Binding-site contacts:
Ligand atom C6 contacts residue ASN80 of chain 1.C at 3.9 Å.
Ligand atom O5 contacts residue ASN80 of chain 1.C at 3.1 Å (h-bond).
Ligand atom C4 contacts residue ASN77 of chain 1.C at 4.2 Å.
Ligand atom O6 contacts residue LEU84 of chain 1.C at 3.7 Å.
Ligand atom C8 contacts residue VAL87 of chain 1.C at 4.4 Å (hydrophobic).
Ligand atom C8 contacts residue ASN77 of chain 1.C at 4.5 Å.
Ligand atom O7 contacts residue ALA86 of chain 1.C at 3.5 Å.
Ligand atom N2 contacts residue ASN77 of chain 1.C at 3.0 Å (h-bond).
Ligand atom N2 contacts residue GLN89 of chain 1.C at 3.7 Å.
Ligand atom C1 contacts residue ASN77 of chain 1.C at 1.4 Å.
Ligand atom C8 contacts residue GLN89 of chain 1.C at 3.6 Å.
Ligand atom O5 contacts residue LEU84 of chain 1.C at 4.0 Å.
Ligand atom C2 contacts residue ASN77 of chain 1.C at 2.4 Å.
Ligand atom C7 contacts residue ALA86 of chain 1.C at 4.3 Å (hydrophobic).
Ligand atom O7 contacts residue GLN89 of chain 1.C at 3.7 Å.
Ligand atom C1 contacts residue ASN80 of chain 1.C at 3.5 Å.
Ligand atom C5 contacts residue ASN80 of chain 1.C at 3.6 Å.
Ligand atom O3 contacts residue VAL87 of chain 1.C at 4.4 Å.
Ligand atom O7 contacts residue ASN77 of chain 1.C at 3.5 Å (h-bond).
Ligand atom C2 contacts residue GLN89 of chain 1.C at 4.3 Å.
Ligand atom O7 contacts residue VAL87 of chain 1.C at 3.0 Å (h-bond).
Ligand atom O5 contacts residue ASN77 of chain 1.C at 2.4 Å (h-bond).
Ligand atom C7 contacts residue GLN89 of chain 1.C at 3.4 Å.
Ligand atom C8 contacts residue ALA86 of chain 1.C at 4.3 Å (hydrophobic).
Ligand atom C3 contacts residue ASN77 of chain 1.C at 3.8 Å.
Ligand atom C3 contacts residue GLN89 of chain 1.C at 4.1 Å.
Ligand atom C5 contacts residue ASN77 of chain 1.C at 3.7 Å.
Ligand atom O3 contacts residue GLN89 of chain 1.C at 3.0 Å (h-bond).
Ligand atom C7 contacts residue VAL87 of chain 1.C at 4.1 Å (hydrophobic).
Ligand atom C7 contacts residue ASN77 of chain 1.C at 3.5 Å.

Sequence of chain 1.C:
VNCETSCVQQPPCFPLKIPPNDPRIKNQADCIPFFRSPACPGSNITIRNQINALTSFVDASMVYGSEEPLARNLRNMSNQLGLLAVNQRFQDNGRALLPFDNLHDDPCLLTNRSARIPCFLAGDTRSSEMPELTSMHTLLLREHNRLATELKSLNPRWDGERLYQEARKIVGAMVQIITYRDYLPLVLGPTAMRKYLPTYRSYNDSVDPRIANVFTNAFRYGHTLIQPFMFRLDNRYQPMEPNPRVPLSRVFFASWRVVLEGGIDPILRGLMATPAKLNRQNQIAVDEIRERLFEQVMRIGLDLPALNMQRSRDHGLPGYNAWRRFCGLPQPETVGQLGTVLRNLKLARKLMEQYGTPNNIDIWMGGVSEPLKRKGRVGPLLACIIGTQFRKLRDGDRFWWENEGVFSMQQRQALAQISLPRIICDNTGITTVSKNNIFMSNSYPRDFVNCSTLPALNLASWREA

This small molecule binds to this protein.
Small molecule (SMILES): CC(=O)N[C@@H]1[C@@H](O)[C@H](O)[C@@H](CO)O[C@H]1O